Binding-site contacts:
Ligand atom O1 contacts residue TRP222 of chain 1.C at 3.5 Å.
Ligand atom C1 contacts residue TRP222 of chain 1.C at 3.8 Å (hydrophobic).
Ligand atom C1 contacts residue GLU297 of chain 1.C at 3.2 Å.
Ligand atom O1 contacts residue ASP352 of chain 1.C at 4.3 Å.
Ligand atom C3 contacts residue TRP222 of chain 1.C at 4.5 Å (hydrophobic).
Ligand atom O1 contacts residue GLU297 of chain 1.C at 2.7 Å (salt-bridge).
Ligand atom C1 contacts residue ALA298 of chain 1.C at 4.3 Å (hydrophobic).
Ligand atom C2 contacts residue TRP222 of chain 1.C at 3.6 Å (hydrophobic).
Ligand atom C2 contacts residue ALA298 of chain 1.C at 4.4 Å (hydrophobic).
Ligand atom O1 contacts residue HIS348 of chain 1.C at 4.5 Å.
Ligand atom C1 contacts residue ASP352 of chain 1.C at 3.5 Å.
Ligand atom C3 contacts residue ALA298 of chain 1.C at 3.6 Å (hydrophobic).
Ligand atom O1 contacts residue GLU347 of chain 1.C at 3.5 Å.
Ligand atom C2 contacts residue GLU347 of chain 1.C at 4.0 Å.
Ligand atom O1 contacts residue ALA346 of chain 1.C at 3.8 Å.
Ligand atom C2 contacts residue GLU297 of chain 1.C at 3.6 Å.
Ligand atom O3 contacts residue ALA298 of chain 1.C at 4.3 Å.
Ligand atom C3 contacts residue SER300 of chain 1.C at 4.2 Å.
Ligand atom C3 contacts residue GLU297 of chain 1.C at 4.4 Å.

Sequence of chain 1.C:
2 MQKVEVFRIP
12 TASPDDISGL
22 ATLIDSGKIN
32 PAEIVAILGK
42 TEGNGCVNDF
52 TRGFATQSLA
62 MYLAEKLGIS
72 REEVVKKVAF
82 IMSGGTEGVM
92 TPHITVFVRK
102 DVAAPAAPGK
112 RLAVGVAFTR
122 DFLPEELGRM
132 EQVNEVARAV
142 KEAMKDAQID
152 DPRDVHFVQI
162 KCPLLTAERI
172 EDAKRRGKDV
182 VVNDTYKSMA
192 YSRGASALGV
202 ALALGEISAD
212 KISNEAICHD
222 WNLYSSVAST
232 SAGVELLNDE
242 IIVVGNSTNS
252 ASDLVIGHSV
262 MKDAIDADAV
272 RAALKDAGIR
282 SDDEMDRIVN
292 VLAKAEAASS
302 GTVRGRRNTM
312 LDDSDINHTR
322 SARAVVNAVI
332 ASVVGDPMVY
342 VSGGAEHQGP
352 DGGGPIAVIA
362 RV

A small-molecule ligand and the protein it binds are described below.
Small molecule (SMILES): OCCCO